The protein below binds the small molecule below.
Small molecule (SMILES): CC(=O)N[C@H]1[C@H](O[C@H]2[C@H](O)[C@@H](NC(C)=O)CO[C@@H]2CO)O[C@H](CO)[C@@H](O)[C@@H]1O

Binding-site contacts:
Ligand atom C8 contacts residue ARG303 of chain 1.D at 4.4 Å.
Ligand atom C2 contacts residue ASN192 of chain 1.G at 2.4 Å.
Ligand atom N2 contacts residue ASN192 of chain 1.G at 2.8 Å (h-bond).
Ligand atom C3 contacts residue ASN192 of chain 1.G at 3.8 Å.
Ligand atom O7 contacts residue ARG303 of chain 1.D at 3.6 Å (salt-bridge).
Ligand atom C8 contacts residue THR193 of chain 1.G at 3.7 Å.
Ligand atom O5 contacts residue ARG187 of chain 1.G at 3.1 Å (salt-bridge).
Ligand atom C8 contacts residue ASN192 of chain 1.G at 3.2 Å.
Ligand atom C4 contacts residue ASN192 of chain 1.G at 4.2 Å.
Ligand atom O7 contacts residue ASN192 of chain 1.G at 3.1 Å (h-bond).
Ligand atom C7 contacts residue THR193 of chain 1.G at 4.2 Å.
Ligand atom C5 contacts residue ARG187 of chain 1.G at 4.2 Å.
Ligand atom N2 contacts residue THR193 of chain 1.G at 3.9 Å.
Ligand atom C7 contacts residue ASN192 of chain 1.G at 3.1 Å.
Ligand atom C1 contacts residue ASN192 of chain 1.G at 1.5 Å.
Ligand atom C6 contacts residue VAL173 of chain 1.G at 4.0 Å (hydrophobic).
Ligand atom O6 contacts residue ARG187 of chain 1.G at 4.0 Å.
Ligand atom C6 contacts residue ARG187 of chain 1.G at 4.1 Å.
Ligand atom C7 contacts residue ARG303 of chain 1.D at 4.4 Å.
Ligand atom O6 contacts residue VAL173 of chain 1.G at 4.0 Å.
Ligand atom C5 contacts residue ASN192 of chain 1.G at 3.7 Å.
Ligand atom C1 contacts residue ARG187 of chain 1.G at 3.9 Å.
Ligand atom O5 contacts residue ASN192 of chain 1.G at 2.4 Å (h-bond).

Sequence of chain 1.D:
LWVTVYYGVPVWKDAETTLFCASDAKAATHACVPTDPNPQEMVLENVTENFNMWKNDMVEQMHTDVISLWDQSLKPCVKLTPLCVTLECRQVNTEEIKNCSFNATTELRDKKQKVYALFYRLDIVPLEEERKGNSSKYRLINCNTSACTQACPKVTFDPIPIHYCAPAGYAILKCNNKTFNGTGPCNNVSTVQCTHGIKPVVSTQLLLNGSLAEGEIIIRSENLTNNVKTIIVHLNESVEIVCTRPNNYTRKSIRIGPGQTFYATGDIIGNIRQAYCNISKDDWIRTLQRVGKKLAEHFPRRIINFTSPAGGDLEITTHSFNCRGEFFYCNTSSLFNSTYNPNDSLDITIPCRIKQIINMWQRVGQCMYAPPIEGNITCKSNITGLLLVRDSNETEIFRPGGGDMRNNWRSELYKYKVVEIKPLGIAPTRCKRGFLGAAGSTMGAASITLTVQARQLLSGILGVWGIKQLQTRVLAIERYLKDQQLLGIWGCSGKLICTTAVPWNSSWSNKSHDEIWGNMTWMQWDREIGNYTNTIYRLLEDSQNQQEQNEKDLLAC

Sequence of chain 1.G:
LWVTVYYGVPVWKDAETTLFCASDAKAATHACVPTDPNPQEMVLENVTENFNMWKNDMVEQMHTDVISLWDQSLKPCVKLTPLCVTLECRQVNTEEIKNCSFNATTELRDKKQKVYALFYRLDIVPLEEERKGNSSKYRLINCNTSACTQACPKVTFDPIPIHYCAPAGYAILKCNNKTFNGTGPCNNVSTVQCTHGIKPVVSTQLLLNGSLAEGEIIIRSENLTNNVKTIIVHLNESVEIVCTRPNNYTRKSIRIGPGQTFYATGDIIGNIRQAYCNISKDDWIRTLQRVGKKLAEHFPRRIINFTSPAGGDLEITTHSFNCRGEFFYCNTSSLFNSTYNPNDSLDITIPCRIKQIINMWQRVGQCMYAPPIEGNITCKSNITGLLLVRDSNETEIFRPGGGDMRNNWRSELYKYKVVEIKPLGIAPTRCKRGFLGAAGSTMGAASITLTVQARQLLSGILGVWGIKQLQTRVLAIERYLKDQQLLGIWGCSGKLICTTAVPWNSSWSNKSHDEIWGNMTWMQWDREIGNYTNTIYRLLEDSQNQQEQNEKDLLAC